Sequence of chain 3.E:
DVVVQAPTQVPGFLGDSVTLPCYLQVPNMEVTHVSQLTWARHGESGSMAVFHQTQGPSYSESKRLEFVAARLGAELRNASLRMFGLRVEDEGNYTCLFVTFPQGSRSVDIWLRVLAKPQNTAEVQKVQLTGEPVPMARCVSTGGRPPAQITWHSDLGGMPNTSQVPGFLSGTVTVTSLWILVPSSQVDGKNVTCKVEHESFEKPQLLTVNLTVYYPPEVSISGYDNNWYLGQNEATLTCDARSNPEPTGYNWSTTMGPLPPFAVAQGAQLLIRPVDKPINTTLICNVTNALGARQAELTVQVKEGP

Binding-site contacts:
Ligand atom C5 contacts residue ASN188 of chain 3.E at 3.6 Å.
Ligand atom C2 contacts residue ASN188 of chain 3.E at 2.6 Å.
Ligand atom C4 contacts residue ASN188 of chain 3.E at 4.2 Å.
Ligand atom C1 contacts residue ASN188 of chain 3.E at 1.4 Å.
Ligand atom C7 contacts residue ASN188 of chain 3.E at 3.9 Å.
Ligand atom O7 contacts residue ASN188 of chain 3.E at 4.2 Å.
Ligand atom N2 contacts residue ASN188 of chain 3.E at 3.1 Å (h-bond).
Ligand atom O5 contacts residue ASN188 of chain 3.E at 2.3 Å (h-bond).
Ligand atom C3 contacts residue ASN188 of chain 3.E at 3.9 Å.
Ligand atom O6 contacts residue ASN188 of chain 3.E at 4.5 Å.

This protein binds this small molecule.
Small molecule (SMILES): CC(=O)N[C@H]1[C@H](O[C@H]2[C@H](O)[C@@H](NC(C)=O)CO[C@@H]2CO)O[C@H](CO)[C@@H](O)[C@@H]1O